Binding-site contacts:
Ligand atom C5 contacts residue THR730 of chain 1.C at 3.9 Å.
Ligand atom O4 contacts residue THR730 of chain 1.C at 4.3 Å.
Ligand atom C1 contacts residue THR730 of chain 1.C at 4.2 Å.
Ligand atom C2 contacts residue ASN546 of chain 1.C at 2.6 Å.
Ligand atom C4 contacts residue ASN546 of chain 1.C at 4.3 Å.
Ligand atom O3 contacts residue THR730 of chain 1.C at 4.2 Å.
Ligand atom C1 contacts residue ASN546 of chain 1.C at 1.5 Å.
Ligand atom C7 contacts residue ASN546 of chain 1.C at 4.2 Å.
Ligand atom C2 contacts residue THR730 of chain 1.C at 3.8 Å.
Ligand atom C3 contacts residue THR730 of chain 1.C at 4.0 Å.
Ligand atom O5 contacts residue THR730 of chain 1.C at 3.6 Å.
Ligand atom C6 contacts residue THR730 of chain 1.C at 4.0 Å.
Ligand atom O7 contacts residue THR730 of chain 1.C at 4.0 Å.
Ligand atom N2 contacts residue ASN546 of chain 1.C at 3.1 Å (h-bond).
Ligand atom C5 contacts residue ARG543 of chain 1.C at 4.1 Å.
Ligand atom O5 contacts residue ASN546 of chain 1.C at 2.3 Å (h-bond).
Ligand atom C5 contacts residue ASN546 of chain 1.C at 3.6 Å.
Ligand atom C7 contacts residue LEU729 of chain 1.C at 4.4 Å (hydrophobic).
Ligand atom O5 contacts residue ARG543 of chain 1.C at 4.1 Å.
Ligand atom C8 contacts residue ASN546 of chain 1.C at 3.9 Å.
Ligand atom C3 contacts residue ASN546 of chain 1.C at 3.9 Å.
Ligand atom C1 contacts residue ARG543 of chain 1.C at 4.0 Å.
Ligand atom O7 contacts residue LEU729 of chain 1.C at 3.7 Å.
Ligand atom C4 contacts residue THR730 of chain 1.C at 3.4 Å.

The small molecule below binds the protein below.
Small molecule (SMILES): CC(=O)N[C@H]1[C@H](O[C@H]2[C@H](O)[C@@H](NC(C)=O)CO[C@@H]2CO)O[C@H](CO)[C@@H](O)[C@@H]1O

Sequence of chain 1.C:
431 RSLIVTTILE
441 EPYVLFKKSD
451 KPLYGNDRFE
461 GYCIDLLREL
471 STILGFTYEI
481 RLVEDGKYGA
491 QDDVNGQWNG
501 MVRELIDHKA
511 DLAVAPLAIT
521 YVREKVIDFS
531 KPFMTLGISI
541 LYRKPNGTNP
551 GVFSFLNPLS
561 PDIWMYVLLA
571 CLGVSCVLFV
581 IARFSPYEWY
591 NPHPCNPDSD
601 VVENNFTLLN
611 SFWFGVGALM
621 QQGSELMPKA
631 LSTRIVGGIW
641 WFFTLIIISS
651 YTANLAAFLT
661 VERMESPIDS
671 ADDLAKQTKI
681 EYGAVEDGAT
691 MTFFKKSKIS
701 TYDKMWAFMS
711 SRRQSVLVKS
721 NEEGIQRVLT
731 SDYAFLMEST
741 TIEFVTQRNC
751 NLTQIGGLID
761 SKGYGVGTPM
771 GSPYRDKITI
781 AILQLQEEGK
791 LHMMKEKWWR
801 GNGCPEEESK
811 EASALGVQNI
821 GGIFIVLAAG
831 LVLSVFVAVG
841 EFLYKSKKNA